A small-molecule ligand and the protein it binds are described below.
Small molecule (SMILES): COC(=O)[C@H](c1ccccc1Cl)N1CCc2sccc2C1

Sequence of chain 1.C:
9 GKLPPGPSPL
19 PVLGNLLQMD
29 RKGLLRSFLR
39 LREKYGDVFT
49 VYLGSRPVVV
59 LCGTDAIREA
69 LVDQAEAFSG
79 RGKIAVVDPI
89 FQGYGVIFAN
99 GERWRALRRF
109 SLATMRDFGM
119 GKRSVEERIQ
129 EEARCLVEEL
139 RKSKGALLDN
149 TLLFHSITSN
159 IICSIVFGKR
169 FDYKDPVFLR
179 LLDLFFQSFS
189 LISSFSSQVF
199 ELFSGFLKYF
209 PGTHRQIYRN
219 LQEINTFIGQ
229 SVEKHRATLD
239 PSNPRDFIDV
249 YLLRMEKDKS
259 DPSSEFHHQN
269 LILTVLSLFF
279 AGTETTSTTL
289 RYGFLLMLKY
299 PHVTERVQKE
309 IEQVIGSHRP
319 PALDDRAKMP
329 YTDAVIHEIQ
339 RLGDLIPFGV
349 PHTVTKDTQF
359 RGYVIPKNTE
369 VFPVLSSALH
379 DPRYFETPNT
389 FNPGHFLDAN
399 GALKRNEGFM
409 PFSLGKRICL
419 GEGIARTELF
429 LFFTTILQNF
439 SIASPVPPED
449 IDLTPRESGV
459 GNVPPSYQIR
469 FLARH

Binding-site contacts:
Ligand atom CAA contacts residue VAL458 of chain 1.C at 3.0 Å (hydrophobic).
Ligand atom OAM contacts residue ILE344 of chain 1.C at 4.3 Å.
Ligand atom CAP contacts residue VAL348 of chain 1.C at 4.0 Å (hydrophobic).
Ligand atom CAE contacts residue HEM1 of chain 1.I at 3.5 Å.
Ligand atom CL1 contacts residue VAL348 of chain 1.C at 3.7 Å.
Ligand atom SAN contacts residue ILE95 of chain 1.C at 4.2 Å.
Ligand atom CAF contacts residue PHE278 of chain 1.C at 3.7 Å (hydrophobic).
Ligand atom CAR contacts residue PHE278 of chain 1.C at 3.3 Å (hydrophobic).
Ligand atom O contacts residue THR283 of chain 1.C at 3.7 Å.
Ligand atom C contacts residue PHE187 of chain 1.C at 3.9 Å (hydrophobic).
Ligand atom CAJ contacts residue ALA279 of chain 1.C at 3.1 Å (hydrophobic).
Ligand atom CAG contacts residue ILE95 of chain 1.C at 4.2 Å (hydrophobic).
Ligand atom CAF contacts residue PHE89 of chain 1.C at 3.8 Å (hydrophobic).
Ligand atom CAK contacts residue ALA279 of chain 1.C at 3.4 Å (hydrophobic).
Ligand atom O contacts residue ILE344 of chain 1.C at 4.2 Å.
Ligand atom CAJ contacts residue PHE278 of chain 1.C at 3.2 Å (hydrophobic).
Ligand atom CAJ contacts residue SER275 of chain 1.C at 4.1 Å.
Ligand atom CAE contacts residue ALA279 of chain 1.C at 3.4 Å (hydrophobic).
Ligand atom OAM contacts residue VAL458 of chain 1.C at 3.3 Å.
Ligand atom CAF contacts residue VAL85 of chain 1.C at 4.0 Å (hydrophobic).
Ligand atom CAG contacts residue VAL348 of chain 1.C at 3.9 Å (hydrophobic).
Ligand atom SAN contacts residue PHE278 of chain 1.C at 3.3 Å.
Ligand atom CAK contacts residue PHE278 of chain 1.C at 3.6 Å (hydrophobic).
Ligand atom CAH contacts residue THR283 of chain 1.C at 3.8 Å.
Ligand atom CAI contacts residue VAL85 of chain 1.C at 4.4 Å (hydrophobic).
Ligand atom CAJ contacts residue ILE95 of chain 1.C at 4.3 Å (hydrophobic).
Ligand atom CAL contacts residue PHE278 of chain 1.C at 4.0 Å (hydrophobic).
Ligand atom CAQ contacts residue ILE190 of chain 1.C at 4.3 Å (hydrophobic).
Ligand atom CAA contacts residue VAL348 of chain 1.C at 4.2 Å (hydrophobic).
Ligand atom CAG contacts residue HEM1 of chain 1.I at 3.6 Å.
Ligand atom CAE contacts residue THR283 of chain 1.C at 3.8 Å.
Ligand atom CAQ contacts residue PHE278 of chain 1.C at 3.6 Å (hydrophobic).
Ligand atom CAL contacts residue PHE187 of chain 1.C at 3.8 Å (hydrophobic).
Ligand atom CAH contacts residue ALA279 of chain 1.C at 3.8 Å (hydrophobic).
Ligand atom SAN contacts residue PHE89 of chain 1.C at 3.8 Å.
Ligand atom CAI contacts residue ILE190 of chain 1.C at 3.6 Å (hydrophobic).
Ligand atom CAD contacts residue ALA279 of chain 1.C at 3.7 Å (hydrophobic).
Ligand atom O contacts residue PHE187 of chain 1.C at 3.2 Å.
Ligand atom CAD contacts residue HEM1 of chain 1.I at 2.9 Å.
Ligand atom CAI contacts residue PHE278 of chain 1.C at 3.6 Å (hydrophobic).